Sequence of chain 1.G:
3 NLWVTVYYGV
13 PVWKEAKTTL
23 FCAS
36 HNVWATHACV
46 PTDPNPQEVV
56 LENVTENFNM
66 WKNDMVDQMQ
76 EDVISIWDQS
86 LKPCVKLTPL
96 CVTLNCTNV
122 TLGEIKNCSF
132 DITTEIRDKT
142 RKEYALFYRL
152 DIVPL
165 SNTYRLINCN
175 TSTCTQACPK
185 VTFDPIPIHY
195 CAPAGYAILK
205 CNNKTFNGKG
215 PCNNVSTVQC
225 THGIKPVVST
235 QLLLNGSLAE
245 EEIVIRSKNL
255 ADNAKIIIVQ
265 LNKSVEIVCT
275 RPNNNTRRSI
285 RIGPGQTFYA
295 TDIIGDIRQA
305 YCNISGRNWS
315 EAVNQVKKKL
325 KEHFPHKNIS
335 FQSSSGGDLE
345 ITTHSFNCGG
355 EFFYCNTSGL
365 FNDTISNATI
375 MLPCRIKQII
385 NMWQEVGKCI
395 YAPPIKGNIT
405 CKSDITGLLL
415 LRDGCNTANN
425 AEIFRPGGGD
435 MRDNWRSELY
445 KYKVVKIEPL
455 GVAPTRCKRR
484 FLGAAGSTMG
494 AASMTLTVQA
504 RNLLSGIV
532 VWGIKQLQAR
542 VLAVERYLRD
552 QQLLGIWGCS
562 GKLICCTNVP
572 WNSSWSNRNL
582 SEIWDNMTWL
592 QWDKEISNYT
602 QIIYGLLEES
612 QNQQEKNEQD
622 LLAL

This protein binds this small molecule.
Small molecule (SMILES): CC(=O)N[C@@H]1[C@@H](O)[C@H](O)[C@@H](CO)O[C@H]1O

Binding-site contacts:
Ligand atom N2 contacts residue ASN332 of chain 1.G at 2.8 Å (h-bond).
Ligand atom O7 contacts residue ASN423 of chain 1.G at 4.2 Å.
Ligand atom C8 contacts residue LYS331 of chain 1.G at 4.2 Å.
Ligand atom C6 contacts residue ASN332 of chain 1.G at 4.3 Å.
Ligand atom C5 contacts residue ASN332 of chain 1.G at 3.7 Å.
Ligand atom C1 contacts residue ASN332 of chain 1.G at 1.5 Å.
Ligand atom O7 contacts residue ASN424 of chain 1.G at 4.4 Å.
Ligand atom C7 contacts residue ASN332 of chain 1.G at 3.7 Å.
Ligand atom O5 contacts residue ASN332 of chain 1.G at 2.4 Å (h-bond).
Ligand atom C7 contacts residue ASN424 of chain 1.G at 4.3 Å.
Ligand atom C2 contacts residue ASN332 of chain 1.G at 2.4 Å.
Ligand atom C3 contacts residue ASN332 of chain 1.G at 3.7 Å.
Ligand atom C8 contacts residue ASN424 of chain 1.G at 3.7 Å.
Ligand atom O7 contacts residue ASN332 of chain 1.G at 4.2 Å.
Ligand atom C8 contacts residue HIS330 of chain 1.G at 3.8 Å.
Ligand atom C4 contacts residue ASN332 of chain 1.G at 4.2 Å.